The protein below binds the small molecule below.
Small molecule (SMILES): CC[C@H](C)[C@@H](C=O)NC(=O)[C@H](CCSC)NC(=O)[C@H](CC(=O)O)NC(=O)[C@H](CC(C)C)NC(=O)[C@H](CC(C)C)NC(=O)[C@H](CC(=O)O)NC(=O)[C@H](CC(=O)O)NC(=O)[C@@H](NC(=O)[C@H](C)N)C(C)C

Binding-site contacts:
Ligand atom C contacts residue PHE1961 of chain 1.A at 4.5 Å (hydrophobic).
Ligand atom O contacts residue PHE1961 of chain 1.A at 4.1 Å.
Ligand atom CD2 contacts residue LYS1917 of chain 1.A at 3.8 Å.
Ligand atom CD1 contacts residue GLY1964 of chain 1.A at 3.7 Å.
Ligand atom CG1 contacts residue TYR1920 of chain 1.A at 4.5 Å (hydrophobic).
Ligand atom CG1 contacts residue PHE1965 of chain 1.A at 3.9 Å (hydrophobic).
Ligand atom CB contacts residue LYS1970 of chain 1.A at 4.2 Å.
Ligand atom CG1 contacts residue PHE1965 of chain 1.A at 4.0 Å (hydrophobic).
Ligand atom CA contacts residue PHE1965 of chain 1.A at 3.6 Å (hydrophobic).
Ligand atom CG2 contacts residue HIS1890 of chain 1.A at 4.1 Å.
Ligand atom C contacts residue PHE1965 of chain 1.A at 4.0 Å (hydrophobic).
Ligand atom N contacts residue LYS1970 of chain 1.A at 4.5 Å.
Ligand atom CG2 contacts residue ASN1909 of chain 1.A at 4.5 Å.
Ligand atom CG contacts residue LYS1913 of chain 1.A at 4.0 Å.
Ligand atom CB contacts residue LYS1970 of chain 1.A at 4.5 Å.
Ligand atom CD1 contacts residue ILE1916 of chain 1.A at 4.2 Å (hydrophobic).
Ligand atom CD1 contacts residue PHE1961 of chain 1.A at 3.4 Å (hydrophobic).
Ligand atom O contacts residue PHE1965 of chain 1.A at 3.9 Å.
Ligand atom CG2 contacts residue LYS1970 of chain 1.A at 3.8 Å.
Ligand atom CA contacts residue PHE1961 of chain 1.A at 4.0 Å (hydrophobic).
Ligand atom CD2 contacts residue LYS1913 of chain 1.A at 3.9 Å.
Ligand atom CD1 contacts residue LYS1913 of chain 1.A at 3.7 Å.
Ligand atom O contacts residue PHE1965 of chain 1.A at 4.3 Å.
Ligand atom CB contacts residue PHE1965 of chain 1.A at 4.0 Å (hydrophobic).
Ligand atom N contacts residue PHE1961 of chain 1.A at 4.2 Å.
Ligand atom O contacts residue LYS1913 of chain 1.A at 4.3 Å.
Ligand atom N contacts residue PHE1965 of chain 1.A at 3.6 Å.
Ligand atom CG2 contacts residue TYR1920 of chain 1.A at 4.3 Å (hydrophobic).
Ligand atom CD1 contacts residue PHE1965 of chain 1.A at 4.0 Å (hydrophobic).
Ligand atom CG1 contacts residue PHE1961 of chain 1.A at 4.2 Å (hydrophobic).
Ligand atom CG2 contacts residue GLY1964 of chain 1.A at 4.3 Å.

Sequence of chain 1.A:
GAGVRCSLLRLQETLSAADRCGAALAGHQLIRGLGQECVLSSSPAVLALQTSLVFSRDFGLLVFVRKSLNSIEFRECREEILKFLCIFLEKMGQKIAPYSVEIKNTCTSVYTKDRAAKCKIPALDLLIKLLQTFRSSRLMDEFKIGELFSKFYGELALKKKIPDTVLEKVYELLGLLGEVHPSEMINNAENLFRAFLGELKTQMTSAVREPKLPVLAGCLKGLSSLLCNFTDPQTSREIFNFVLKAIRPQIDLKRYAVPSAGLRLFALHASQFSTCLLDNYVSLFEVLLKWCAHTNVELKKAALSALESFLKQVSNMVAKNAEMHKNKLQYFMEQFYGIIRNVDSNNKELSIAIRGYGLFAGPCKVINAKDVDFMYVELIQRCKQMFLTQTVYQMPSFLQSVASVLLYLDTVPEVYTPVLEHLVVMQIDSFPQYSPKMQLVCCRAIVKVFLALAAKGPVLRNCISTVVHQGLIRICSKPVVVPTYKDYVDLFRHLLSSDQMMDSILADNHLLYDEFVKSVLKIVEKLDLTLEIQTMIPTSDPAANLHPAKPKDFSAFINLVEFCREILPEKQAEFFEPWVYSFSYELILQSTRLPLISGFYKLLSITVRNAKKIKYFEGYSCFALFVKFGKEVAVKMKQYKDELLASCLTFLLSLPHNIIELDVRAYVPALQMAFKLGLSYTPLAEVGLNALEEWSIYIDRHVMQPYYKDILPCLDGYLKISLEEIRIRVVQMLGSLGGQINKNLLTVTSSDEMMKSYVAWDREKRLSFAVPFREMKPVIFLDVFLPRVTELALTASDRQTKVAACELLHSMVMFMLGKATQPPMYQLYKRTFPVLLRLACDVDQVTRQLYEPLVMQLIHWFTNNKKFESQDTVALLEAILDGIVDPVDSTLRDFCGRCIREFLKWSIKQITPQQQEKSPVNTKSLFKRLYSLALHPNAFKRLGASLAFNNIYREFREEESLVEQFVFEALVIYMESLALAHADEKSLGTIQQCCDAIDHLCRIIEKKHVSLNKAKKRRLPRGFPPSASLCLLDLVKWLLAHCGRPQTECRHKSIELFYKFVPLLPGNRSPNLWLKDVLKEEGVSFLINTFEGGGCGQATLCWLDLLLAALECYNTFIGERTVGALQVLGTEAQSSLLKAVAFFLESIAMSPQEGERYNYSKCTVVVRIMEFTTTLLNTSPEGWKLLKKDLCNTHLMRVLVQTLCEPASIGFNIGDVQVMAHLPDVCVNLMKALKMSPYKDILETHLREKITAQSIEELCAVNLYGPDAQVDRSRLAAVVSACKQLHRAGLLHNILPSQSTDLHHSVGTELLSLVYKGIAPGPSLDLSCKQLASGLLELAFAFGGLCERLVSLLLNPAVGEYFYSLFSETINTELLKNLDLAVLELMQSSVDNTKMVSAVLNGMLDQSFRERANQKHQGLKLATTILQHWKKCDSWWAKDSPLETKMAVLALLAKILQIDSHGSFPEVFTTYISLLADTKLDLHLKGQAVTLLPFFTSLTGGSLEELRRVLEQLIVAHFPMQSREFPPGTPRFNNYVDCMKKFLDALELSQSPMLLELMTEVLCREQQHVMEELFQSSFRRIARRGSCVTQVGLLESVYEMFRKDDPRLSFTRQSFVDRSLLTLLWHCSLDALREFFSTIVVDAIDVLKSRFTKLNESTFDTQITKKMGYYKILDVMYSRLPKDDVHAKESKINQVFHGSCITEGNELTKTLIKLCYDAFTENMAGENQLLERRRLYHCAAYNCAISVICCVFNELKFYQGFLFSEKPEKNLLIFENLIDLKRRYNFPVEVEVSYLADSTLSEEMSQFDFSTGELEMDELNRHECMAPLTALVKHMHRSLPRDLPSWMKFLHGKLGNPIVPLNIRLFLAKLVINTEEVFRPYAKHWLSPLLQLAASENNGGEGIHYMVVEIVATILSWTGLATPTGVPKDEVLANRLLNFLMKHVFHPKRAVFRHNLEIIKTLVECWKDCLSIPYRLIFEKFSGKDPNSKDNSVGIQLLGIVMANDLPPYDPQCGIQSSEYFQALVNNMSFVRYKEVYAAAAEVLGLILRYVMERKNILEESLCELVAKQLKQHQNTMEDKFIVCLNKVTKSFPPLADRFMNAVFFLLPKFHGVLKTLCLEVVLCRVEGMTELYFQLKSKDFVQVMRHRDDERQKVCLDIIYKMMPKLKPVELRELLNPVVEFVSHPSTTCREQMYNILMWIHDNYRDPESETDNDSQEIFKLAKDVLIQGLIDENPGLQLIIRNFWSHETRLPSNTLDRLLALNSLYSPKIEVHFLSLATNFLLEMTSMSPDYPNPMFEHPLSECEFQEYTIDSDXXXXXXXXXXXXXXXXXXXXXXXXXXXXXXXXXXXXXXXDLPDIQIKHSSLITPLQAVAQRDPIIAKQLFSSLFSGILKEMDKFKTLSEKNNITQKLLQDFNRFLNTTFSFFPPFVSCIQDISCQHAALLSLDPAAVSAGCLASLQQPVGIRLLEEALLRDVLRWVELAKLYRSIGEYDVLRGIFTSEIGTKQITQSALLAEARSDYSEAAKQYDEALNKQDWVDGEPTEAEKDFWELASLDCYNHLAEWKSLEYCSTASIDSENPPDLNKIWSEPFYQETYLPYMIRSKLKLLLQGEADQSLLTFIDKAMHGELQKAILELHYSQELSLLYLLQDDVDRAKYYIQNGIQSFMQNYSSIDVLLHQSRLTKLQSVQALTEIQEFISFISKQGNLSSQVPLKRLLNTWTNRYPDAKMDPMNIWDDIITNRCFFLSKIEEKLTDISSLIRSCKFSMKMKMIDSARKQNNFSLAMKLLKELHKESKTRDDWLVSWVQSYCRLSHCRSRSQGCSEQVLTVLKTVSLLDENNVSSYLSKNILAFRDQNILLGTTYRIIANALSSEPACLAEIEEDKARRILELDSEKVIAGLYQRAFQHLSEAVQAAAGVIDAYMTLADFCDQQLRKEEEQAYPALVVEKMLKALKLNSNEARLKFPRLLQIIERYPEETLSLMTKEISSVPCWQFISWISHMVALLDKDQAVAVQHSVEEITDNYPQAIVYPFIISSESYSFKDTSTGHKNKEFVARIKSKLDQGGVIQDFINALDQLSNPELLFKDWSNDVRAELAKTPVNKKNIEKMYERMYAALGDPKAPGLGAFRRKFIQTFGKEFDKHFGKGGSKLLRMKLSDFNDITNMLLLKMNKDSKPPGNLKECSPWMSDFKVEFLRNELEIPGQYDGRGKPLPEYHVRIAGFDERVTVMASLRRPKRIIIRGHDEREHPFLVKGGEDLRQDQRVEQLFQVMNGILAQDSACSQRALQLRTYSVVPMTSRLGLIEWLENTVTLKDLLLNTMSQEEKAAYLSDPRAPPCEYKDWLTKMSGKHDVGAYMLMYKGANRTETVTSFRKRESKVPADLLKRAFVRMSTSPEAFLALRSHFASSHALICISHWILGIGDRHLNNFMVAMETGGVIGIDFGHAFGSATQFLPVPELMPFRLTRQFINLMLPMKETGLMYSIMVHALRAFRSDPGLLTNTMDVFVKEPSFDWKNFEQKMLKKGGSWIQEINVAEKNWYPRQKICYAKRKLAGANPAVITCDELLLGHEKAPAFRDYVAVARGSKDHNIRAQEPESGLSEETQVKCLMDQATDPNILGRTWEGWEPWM